Binding-site contacts:
Ligand atom C1 contacts residue ASN145 of chain 1.E at 1.4 Å.
Ligand atom O6 contacts residue ASN145 of chain 1.E at 4.4 Å.
Ligand atom C8 contacts residue ILE206 of chain 1.E at 4.3 Å (hydrophobic).
Ligand atom C6 contacts residue ARG188 of chain 1.E at 4.3 Å.
Ligand atom C4 contacts residue ASN145 of chain 1.E at 4.2 Å.
Ligand atom O5 contacts residue ASN145 of chain 1.E at 2.3 Å (h-bond).
Ligand atom C3 contacts residue ASP204 of chain 1.E at 4.0 Å.
Ligand atom C5 contacts residue ASP204 of chain 1.E at 4.5 Å.
Ligand atom C1 contacts residue ARG188 of chain 1.E at 3.8 Å.
Ligand atom C7 contacts residue ASN145 of chain 1.E at 3.8 Å.
Ligand atom C1 contacts residue ASP204 of chain 1.E at 4.4 Å.
Ligand atom N2 contacts residue ARG188 of chain 1.E at 3.6 Å (salt-bridge).
Ligand atom C5 contacts residue ASN145 of chain 1.E at 3.6 Å.
Ligand atom O4 contacts residue ARG188 of chain 1.E at 2.9 Å (salt-bridge).
Ligand atom C5 contacts residue ARG188 of chain 1.E at 4.0 Å.
Ligand atom C2 contacts residue ASN192 of chain 1.E at 4.3 Å.
Ligand atom C2 contacts residue ARG188 of chain 1.E at 3.5 Å.
Ligand atom N2 contacts residue ASN145 of chain 1.E at 3.0 Å (h-bond).
Ligand atom C2 contacts residue ASN145 of chain 1.E at 2.5 Å.
Ligand atom C4 contacts residue ARG188 of chain 1.E at 4.0 Å.
Ligand atom O5 contacts residue ARG188 of chain 1.E at 4.4 Å.
Ligand atom O7 contacts residue ASN145 of chain 1.E at 4.1 Å.
Ligand atom C3 contacts residue ASN145 of chain 1.E at 3.8 Å.
Ligand atom C3 contacts residue ARG188 of chain 1.E at 4.3 Å.

Sequence of chain 1.E:
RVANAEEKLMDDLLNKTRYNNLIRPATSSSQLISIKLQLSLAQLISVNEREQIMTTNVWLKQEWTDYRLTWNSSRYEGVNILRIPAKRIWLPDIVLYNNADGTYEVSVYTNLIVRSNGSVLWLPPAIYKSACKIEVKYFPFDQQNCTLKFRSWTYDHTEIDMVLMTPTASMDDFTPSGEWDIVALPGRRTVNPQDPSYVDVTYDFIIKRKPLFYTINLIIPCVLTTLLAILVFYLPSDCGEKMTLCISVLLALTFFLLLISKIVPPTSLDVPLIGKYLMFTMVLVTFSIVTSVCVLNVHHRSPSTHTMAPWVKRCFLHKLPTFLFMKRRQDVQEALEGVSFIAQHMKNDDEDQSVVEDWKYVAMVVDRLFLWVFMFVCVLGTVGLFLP

A protein and the small-molecule ligand that binds it are described below.
Small molecule (SMILES): CC(=O)N[C@H]1[C@H](O[C@H]2[C@H](O)[C@@H](NC(C)=O)CO[C@@H]2CO)O[C@H](CO)[C@@H](O[C@@H]2O[C@H](CO[C@H]3O[C@H](CO)[C@@H](O)[C@H](O)[C@@H]3O)[C@@H](O)[C@H](O[C@H]3O[C@H](CO)[C@@H](O)[C@H](O)[C@@H]3O)[C@@H]2O)[C@@H]1O